Binding-site contacts:
Ligand atom O12 contacts residue GLY360 of chain 1.V at 3.4 Å (h-bond).
Ligand atom C28 contacts residue GLY360 of chain 1.V at 3.9 Å.
Ligand atom C12 contacts residue LEU361 of chain 1.V at 4.0 Å (hydrophobic).
Ligand atom C30 contacts residue HIS227 of chain 1.V at 4.0 Å.
Ligand atom C14 contacts residue LEU215 of chain 1.V at 3.6 Å (hydrophobic).
Ligand atom C15 contacts residue THR274 of chain 1.V at 4.0 Å.
Ligand atom C39 contacts residue ALA231 of chain 1.V at 3.6 Å (hydrophobic).
Ligand atom C44 contacts residue LEU361 of chain 1.V at 3.5 Å (hydrophobic).
Ligand atom C41 contacts residue VAL23 of chain 1.V at 3.6 Å (hydrophobic).
Ligand atom C16 contacts residue LEU361 of chain 1.V at 4.0 Å (hydrophobic).
Ligand atom O07 contacts residue THR274 of chain 1.V at 4.1 Å.
Ligand atom C44 contacts residue GLY360 of chain 1.V at 3.4 Å.
Ligand atom C08 contacts residue LEU228 of chain 1.V at 3.5 Å (hydrophobic).
Ligand atom O07 contacts residue GLN279 of chain 1.V at 3.4 Å.
Ligand atom C07 contacts residue LEU228 of chain 1.V at 3.4 Å (hydrophobic).
Ligand atom C14 contacts residue THR274 of chain 1.V at 3.6 Å.
Ligand atom C16 contacts residue THR274 of chain 1.V at 3.5 Å.
Ligand atom C40 contacts residue VAL23 of chain 1.V at 3.8 Å (hydrophobic).
Ligand atom O13 contacts residue PRO358 of chain 1.V at 3.5 Å.
Ligand atom O05 contacts residue LEU361 of chain 1.V at 3.1 Å.
Ligand atom C07 contacts residue HIS227 of chain 1.V at 3.5 Å.
Ligand atom C33 contacts residue ASP26 of chain 1.V at 3.2 Å.
Ligand atom C32 contacts residue VAL23 of chain 1.V at 3.6 Å (hydrophobic).
Ligand atom C15 contacts residue PRO272 of chain 1.V at 4.0 Å (hydrophobic).
Ligand atom O06 contacts residue LEU215 of chain 1.V at 3.7 Å.
Ligand atom O14 contacts residue HIS227 of chain 1.V at 3.0 Å.
Ligand atom O06 contacts residue THR274 of chain 1.V at 2.9 Å (h-bond).
Ligand atom O13 contacts residue LYS359 of chain 1.V at 2.7 Å (salt-bridge).
Ligand atom C41 contacts residue GLU27 of chain 1.V at 3.7 Å.
Ligand atom C17 contacts residue LEU361 of chain 1.V at 3.8 Å (hydrophobic).
Ligand atom C09 contacts residue HIS227 of chain 1.V at 3.6 Å.
Ligand atom C40 contacts residue SER234 of chain 1.V at 3.4 Å.
Ligand atom C42 contacts residue VAL23 of chain 1.V at 3.8 Å (hydrophobic).
Ligand atom O07 contacts residue LEU361 of chain 1.V at 4.0 Å.
Ligand atom O13 contacts residue GLY360 of chain 1.V at 3.1 Å (h-bond).
Ligand atom C27 contacts residue GLY360 of chain 1.V at 3.7 Å.
Ligand atom C19 contacts residue THR274 of chain 1.V at 3.3 Å.
Ligand atom C34 contacts residue ASP26 of chain 1.V at 3.4 Å.
Ligand atom C28 contacts residue LYS359 of chain 1.V at 4.1 Å.
Ligand atom C08 contacts residue HIS227 of chain 1.V at 3.3 Å.

A protein and the small-molecule ligand that binds it are described below.
Small molecule (SMILES): CC(=O)O[C@H]1C(=O)[C@@]2(C)[C@H]([C@H](OC(=O)c3ccccc3)[C@]3(O)C[C@H](OC(=O)[C@H](O)[C@@H](NC(=O)c4ccccc4)c4ccccc4)C(C)=C1C3(C)C)[C@]1(OC(C)=O)CO[C@@H]1C[C@@H]2O

Sequence of chain 1.V:
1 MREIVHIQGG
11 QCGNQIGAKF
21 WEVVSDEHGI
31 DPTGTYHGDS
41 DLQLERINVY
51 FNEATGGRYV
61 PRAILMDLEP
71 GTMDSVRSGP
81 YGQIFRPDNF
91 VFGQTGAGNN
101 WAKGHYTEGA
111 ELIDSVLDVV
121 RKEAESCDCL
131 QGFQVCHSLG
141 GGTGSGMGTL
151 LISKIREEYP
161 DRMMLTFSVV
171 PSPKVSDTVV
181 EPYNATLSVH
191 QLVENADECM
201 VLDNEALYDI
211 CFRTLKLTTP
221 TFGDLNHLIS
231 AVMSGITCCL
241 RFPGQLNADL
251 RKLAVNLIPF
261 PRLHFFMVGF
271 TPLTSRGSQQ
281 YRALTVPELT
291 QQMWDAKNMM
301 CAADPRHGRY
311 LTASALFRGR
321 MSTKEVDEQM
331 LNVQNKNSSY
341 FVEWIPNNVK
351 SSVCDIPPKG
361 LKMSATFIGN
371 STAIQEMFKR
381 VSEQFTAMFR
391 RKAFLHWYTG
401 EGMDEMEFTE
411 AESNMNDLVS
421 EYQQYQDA